Binding-site contacts:
Ligand atom N2 contacts residue LEU147 of chain 1.F at 3.6 Å.
Ligand atom N2 contacts residue THR145 of chain 1.F at 4.0 Å.
Ligand atom C1 contacts residue ASN103 of chain 1.F at 1.7 Å.
Ligand atom C1 contacts residue THR145 of chain 1.F at 3.4 Å.
Ligand atom O7 contacts residue LEU147 of chain 1.F at 3.0 Å.
Ligand atom N2 contacts residue ASN103 of chain 1.F at 3.8 Å.
Ligand atom C3 contacts residue THR145 of chain 1.F at 4.1 Å.
Ligand atom C3 contacts residue ASN103 of chain 1.F at 4.5 Å.
Ligand atom C5 contacts residue ASN103 of chain 1.F at 4.0 Å.
Ligand atom C2 contacts residue LEU147 of chain 1.F at 4.3 Å (hydrophobic).
Ligand atom O5 contacts residue THR145 of chain 1.F at 4.0 Å.
Ligand atom C7 contacts residue LEU147 of chain 1.F at 3.1 Å (hydrophobic).
Ligand atom C2 contacts residue THR145 of chain 1.F at 4.1 Å.
Ligand atom C8 contacts residue LEU147 of chain 1.F at 3.4 Å (hydrophobic).
Ligand atom C8 contacts residue VAL146 of chain 1.F at 4.5 Å (hydrophobic).
Ligand atom C5 contacts residue THR145 of chain 1.F at 4.0 Å.
Ligand atom C2 contacts residue ASN103 of chain 1.F at 3.2 Å.
Ligand atom O5 contacts residue ASN103 of chain 1.F at 2.6 Å (h-bond).

Sequence of chain 1.F:
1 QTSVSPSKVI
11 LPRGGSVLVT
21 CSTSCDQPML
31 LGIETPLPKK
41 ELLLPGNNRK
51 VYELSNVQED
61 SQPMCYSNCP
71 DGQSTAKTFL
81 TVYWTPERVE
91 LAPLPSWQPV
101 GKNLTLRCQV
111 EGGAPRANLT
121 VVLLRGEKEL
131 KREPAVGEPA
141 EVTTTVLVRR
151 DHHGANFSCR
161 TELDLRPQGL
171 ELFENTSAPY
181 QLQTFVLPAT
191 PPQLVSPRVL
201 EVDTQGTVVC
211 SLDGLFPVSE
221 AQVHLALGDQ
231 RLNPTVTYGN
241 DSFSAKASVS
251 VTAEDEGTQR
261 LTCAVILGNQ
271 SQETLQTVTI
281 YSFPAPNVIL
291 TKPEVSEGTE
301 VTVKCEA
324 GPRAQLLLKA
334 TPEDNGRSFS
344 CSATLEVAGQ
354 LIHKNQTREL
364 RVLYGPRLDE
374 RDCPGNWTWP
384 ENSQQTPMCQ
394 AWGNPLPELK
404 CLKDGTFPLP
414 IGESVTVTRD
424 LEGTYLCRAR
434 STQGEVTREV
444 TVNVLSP

A protein and the small-molecule ligand that binds it are described below.
Small molecule (SMILES): CC(=O)N[C@@H]1[C@@H](O)[C@H](O)[C@@H](CO)O[C@H]1O